This protein binds this small molecule.
Small molecule (SMILES): N#Cc1c(N)sc2c1CCCC2

Binding-site contacts:
Ligand atom C06 contacts residue ARG69 of chain 1.B at 3.7 Å.
Ligand atom S04 contacts residue MET73 of chain 1.B at 3.7 Å.
Ligand atom S04 contacts residue ASP70 of chain 1.B at 3.8 Å.
Ligand atom C06 contacts residue GLU64 of chain 1.B at 3.2 Å.
Ligand atom C09 contacts residue VAL10 of chain 1.B at 4.4 Å (hydrophobic).
Ligand atom N08 contacts residue GLU64 of chain 1.B at 2.8 Å (salt-bridge).
Ligand atom C02 contacts residue MET73 of chain 1.B at 3.9 Å (hydrophobic).
Ligand atom C02 contacts residue ARG103 of chain 1.B at 4.3 Å.
Ligand atom C12 contacts residue MET73 of chain 1.B at 4.4 Å (hydrophobic).
Ligand atom N08 contacts residue TYR65 of chain 1.B at 4.1 Å.
Ligand atom C12 contacts residue VAL10 of chain 1.B at 4.0 Å (hydrophobic).
Ligand atom C05 contacts residue MET73 of chain 1.B at 3.8 Å (hydrophobic).
Ligand atom N07 contacts residue GLU64 of chain 1.B at 2.9 Å (salt-bridge).
Ligand atom C06 contacts residue MET73 of chain 1.B at 4.1 Å (hydrophobic).
Ligand atom N07 contacts residue ARG69 of chain 1.B at 3.5 Å (salt-bridge).
Ligand atom N07 contacts residue GLU63 of chain 1.B at 3.6 Å.
Ligand atom C03 contacts residue MET73 of chain 1.B at 3.7 Å (hydrophobic).
Ligand atom N08 contacts residue ARG69 of chain 1.B at 3.4 Å.
Ligand atom C10 contacts residue GLN100 of chain 1.B at 3.7 Å.
Ligand atom S04 contacts residue VAL104 of chain 1.B at 3.6 Å.
Ligand atom C12 contacts residue ILE101 of chain 1.B at 3.5 Å (hydrophobic).
Ligand atom N08 contacts residue ARG103 of chain 1.B at 4.1 Å.
Ligand atom C11 contacts residue TYR97 of chain 1.B at 4.0 Å (hydrophobic).
Ligand atom C01 contacts residue ARG69 of chain 1.B at 4.1 Å.
Ligand atom N08 contacts residue ASP70 of chain 1.B at 2.7 Å (salt-bridge).
Ligand atom C06 contacts residue GLU63 of chain 1.B at 4.4 Å.
Ligand atom C10 contacts residue ILE101 of chain 1.B at 3.8 Å (hydrophobic).
Ligand atom C12 contacts residue PHE79 of chain 1.B at 4.4 Å (hydrophobic).
Ligand atom C09 contacts residue MET73 of chain 1.B at 3.7 Å (hydrophobic).
Ligand atom C01 contacts residue GLU64 of chain 1.B at 3.9 Å.
Ligand atom S04 contacts residue GLN100 of chain 1.B at 4.4 Å.
Ligand atom S04 contacts residue ARG103 of chain 1.B at 4.0 Å.
Ligand atom C01 contacts residue MET73 of chain 1.B at 3.9 Å (hydrophobic).
Ligand atom C05 contacts residue GLN100 of chain 1.B at 4.0 Å.
Ligand atom C02 contacts residue ASP70 of chain 1.B at 3.6 Å.
Ligand atom C11 contacts residue VAL10 of chain 1.B at 3.7 Å (hydrophobic).
Ligand atom C02 contacts residue ARG69 of chain 1.B at 4.0 Å.
Ligand atom C10 contacts residue MET73 of chain 1.B at 4.5 Å (hydrophobic).
Ligand atom C12 contacts residue TYR97 of chain 1.B at 4.5 Å (hydrophobic).
Ligand atom C02 contacts residue GLU64 of chain 1.B at 3.7 Å.

Sequence of chain 1.B:
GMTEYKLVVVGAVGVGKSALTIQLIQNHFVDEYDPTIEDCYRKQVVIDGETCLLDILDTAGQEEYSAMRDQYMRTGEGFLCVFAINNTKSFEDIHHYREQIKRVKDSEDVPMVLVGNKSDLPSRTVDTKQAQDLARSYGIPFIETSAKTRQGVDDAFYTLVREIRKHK